This protein binds this small molecule.
Small molecule (SMILES): O=C(Cc1ccccc1)Sc1cc(NCc2ccc(O)cc2)nc(Cl)n1

Binding-site contacts:
Ligand atom O2 contacts residue ARG101 of chain 1.A at 4.0 Å.
Ligand atom O2 contacts residue ALA57 of chain 1.A at 4.0 Å.
Ligand atom C11 contacts residue LEU91 of chain 1.A at 3.9 Å (hydrophobic).
Ligand atom C9 contacts residue ALA57 of chain 1.A at 3.7 Å (hydrophobic).
Ligand atom CL1 contacts residue MET128 of chain 1.A at 4.0 Å.
Ligand atom C18 contacts residue ALA57 of chain 1.A at 3.9 Å (hydrophobic).
Ligand atom S1 contacts residue HIS231 of chain 1.A at 3.6 Å.
Ligand atom CL1 contacts residue PHE111 of chain 1.A at 4.2 Å.
Ligand atom C16 contacts residue GLU60 of chain 1.A at 3.9 Å.
Ligand atom C17 contacts residue GLU60 of chain 1.A at 3.6 Å.
Ligand atom N3 contacts residue PHE111 of chain 1.A at 3.6 Å.
Ligand atom C16 contacts residue ARG101 of chain 1.A at 4.1 Å.
Ligand atom C11 contacts residue TRP90 of chain 1.A at 3.7 Å (hydrophobic).
Ligand atom C12 contacts residue LEU91 of chain 1.A at 4.0 Å (hydrophobic).
Ligand atom N2 contacts residue PHE111 of chain 1.A at 4.0 Å.
Ligand atom CL1 contacts residue PHE132 of chain 1.A at 3.2 Å.
Ligand atom C15 contacts residue LEU94 of chain 1.A at 4.1 Å (hydrophobic).
Ligand atom C5 contacts residue LEU135 of chain 1.A at 3.9 Å (hydrophobic).
Ligand atom C12 contacts residue GLY228 of chain 1.A at 3.9 Å.
Ligand atom C16 contacts residue LEU98 of chain 1.A at 4.2 Å (hydrophobic).
Ligand atom C6 contacts residue PHE111 of chain 1.A at 4.1 Å (hydrophobic).
Ligand atom C16 contacts residue LEU94 of chain 1.A at 4.1 Å (hydrophobic).
Ligand atom C18 contacts residue LEU53 of chain 1.A at 3.9 Å (hydrophobic).
Ligand atom O1 contacts residue HIS231 of chain 1.A at 2.3 Å (h-bond).
Ligand atom N2 contacts residue LEU135 of chain 1.A at 3.6 Å.
Ligand atom C2 contacts residue HIS231 of chain 1.A at 3.4 Å.
Ligand atom C5 contacts residue ILE131 of chain 1.A at 4.1 Å (hydrophobic).
Ligand atom O2 contacts residue LEU56 of chain 1.A at 3.3 Å.
Ligand atom C11 contacts residue LEU232 of chain 1.A at 4.0 Å (hydrophobic).
Ligand atom C5 contacts residue MET128 of chain 1.A at 4.1 Å (hydrophobic).
Ligand atom CL1 contacts residue ILE131 of chain 1.A at 4.1 Å.
Ligand atom CL1 contacts residue LEU135 of chain 1.A at 3.5 Å.
Ligand atom O1 contacts residue LEU232 of chain 1.A at 3.9 Å.
Ligand atom N1 contacts residue ILE131 of chain 1.A at 4.0 Å.
Ligand atom C12 contacts residue LEU232 of chain 1.A at 3.9 Å (hydrophobic).
Ligand atom C10 contacts residue ALA57 of chain 1.A at 4.0 Å (hydrophobic).
Ligand atom C10 contacts residue TRP90 of chain 1.A at 3.8 Å (hydrophobic).
Ligand atom N1 contacts residue MET128 of chain 1.A at 3.9 Å.
Ligand atom C15 contacts residue LEU98 of chain 1.A at 3.8 Å (hydrophobic).
Ligand atom O2 contacts residue GLU60 of chain 1.A at 2.6 Å (salt-bridge).

Sequence of chain 1.A:
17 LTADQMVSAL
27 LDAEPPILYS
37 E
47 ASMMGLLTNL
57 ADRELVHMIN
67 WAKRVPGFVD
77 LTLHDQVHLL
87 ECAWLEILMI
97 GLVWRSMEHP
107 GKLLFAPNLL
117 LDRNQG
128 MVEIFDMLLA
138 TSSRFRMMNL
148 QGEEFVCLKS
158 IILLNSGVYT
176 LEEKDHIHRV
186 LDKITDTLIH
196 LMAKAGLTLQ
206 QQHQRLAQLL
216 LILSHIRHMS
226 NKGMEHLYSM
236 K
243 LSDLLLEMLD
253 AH